This protein binds this small molecule.
Small molecule (SMILES): CN(CCO)Cc1cc(N)ccc1Cl

Binding-site contacts:
Ligand atom C8 contacts residue TYR72 of chain 1.B at 3.4 Å (hydrophobic).
Ligand atom C8 contacts residue ILE96 of chain 1.B at 4.3 Å (hydrophobic).
Ligand atom C7 contacts residue TYR72 of chain 1.B at 3.7 Å (hydrophobic).
Ligand atom N1 contacts residue TYR72 of chain 1.B at 4.0 Å.
Ligand atom C1 contacts residue ILE96 of chain 1.B at 3.4 Å (hydrophobic).
Ligand atom N contacts residue ILE96 of chain 1.B at 4.3 Å.
Ligand atom C4 contacts residue TYR72 of chain 1.B at 4.1 Å (hydrophobic).
Ligand atom C3 contacts residue THR11 of chain 1.B at 3.5 Å.
Ligand atom C4 contacts residue THR11 of chain 1.B at 3.9 Å.
Ligand atom C7 contacts residue PHE93 of chain 1.B at 4.5 Å (hydrophobic).
Ligand atom C contacts residue PHE100 of chain 1.B at 3.6 Å (hydrophobic).
Ligand atom C9 contacts residue ILE96 of chain 1.B at 4.2 Å (hydrophobic).
Ligand atom C5 contacts residue TYR72 of chain 1.B at 4.1 Å (hydrophobic).
Ligand atom CL contacts residue THR11 of chain 1.B at 3.6 Å.
Ligand atom C7 contacts residue GLU87 of chain 1.B at 4.2 Å.
Ligand atom CL contacts residue ILE96 of chain 1.B at 4.2 Å.
Ligand atom CL contacts residue PRO9 of chain 1.B at 3.5 Å.
Ligand atom O contacts residue ILE96 of chain 1.B at 4.1 Å.
Ligand atom CL contacts residue PHE10 of chain 1.B at 3.9 Å.
Ligand atom CL contacts residue TYR72 of chain 1.B at 4.1 Å.
Ligand atom C6 contacts residue GLU87 of chain 1.B at 3.8 Å.
Ligand atom C8 contacts residue PRO9 of chain 1.B at 4.1 Å (hydrophobic).
Ligand atom N contacts residue THR11 of chain 1.B at 4.4 Å.
Ligand atom C6 contacts residue TYR72 of chain 1.B at 3.8 Å (hydrophobic).
Ligand atom CL contacts residue PHE100 of chain 1.B at 4.0 Å.
Ligand atom C9 contacts residue THR11 of chain 1.B at 4.1 Å.
Ligand atom C9 contacts residue TYR72 of chain 1.B at 3.6 Å (hydrophobic).
Ligand atom N1 contacts residue GLU87 of chain 1.B at 2.6 Å (salt-bridge).
Ligand atom N contacts residue PHE100 of chain 1.B at 4.3 Å.
Ligand atom C2 contacts residue ILE96 of chain 1.B at 4.3 Å (hydrophobic).
Ligand atom C contacts residue THR11 of chain 1.B at 3.7 Å.

Sequence of chain 1.B:
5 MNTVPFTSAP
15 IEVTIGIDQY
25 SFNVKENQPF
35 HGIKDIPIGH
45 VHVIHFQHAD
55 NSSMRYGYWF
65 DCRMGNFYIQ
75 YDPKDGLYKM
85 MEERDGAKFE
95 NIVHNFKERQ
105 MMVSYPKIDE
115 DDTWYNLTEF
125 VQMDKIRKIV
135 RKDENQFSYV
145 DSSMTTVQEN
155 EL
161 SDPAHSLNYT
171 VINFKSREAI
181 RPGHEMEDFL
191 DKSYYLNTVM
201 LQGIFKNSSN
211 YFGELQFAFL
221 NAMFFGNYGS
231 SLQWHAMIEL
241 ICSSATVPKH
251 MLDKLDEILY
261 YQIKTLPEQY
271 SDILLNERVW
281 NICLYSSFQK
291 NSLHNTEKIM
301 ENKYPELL